Sequence of chain 1.A:
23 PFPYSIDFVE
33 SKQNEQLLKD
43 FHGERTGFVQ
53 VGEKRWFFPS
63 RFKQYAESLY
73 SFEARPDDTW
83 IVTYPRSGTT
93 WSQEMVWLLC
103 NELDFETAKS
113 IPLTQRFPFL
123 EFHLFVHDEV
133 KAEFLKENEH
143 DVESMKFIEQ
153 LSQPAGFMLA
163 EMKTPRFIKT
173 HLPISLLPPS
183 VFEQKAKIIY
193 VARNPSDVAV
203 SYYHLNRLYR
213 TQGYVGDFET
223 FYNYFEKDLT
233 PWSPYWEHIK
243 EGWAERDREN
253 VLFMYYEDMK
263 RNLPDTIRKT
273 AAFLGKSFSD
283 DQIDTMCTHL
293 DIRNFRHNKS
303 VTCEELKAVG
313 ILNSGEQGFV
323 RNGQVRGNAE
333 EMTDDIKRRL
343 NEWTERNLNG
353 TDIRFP

Binding-site contacts:
Ligand atom O3' contacts residue ARG195 of chain 1.A at 3.0 Å (salt-bridge).
Ligand atom O2P contacts residue SER203 of chain 1.A at 2.8 Å (h-bond).
Ligand atom P1 contacts residue ARG323 of chain 1.A at 3.6 Å.
Ligand atom N6 contacts residue TRP93 of chain 1.A at 3.3 Å.
Ligand atom C5 contacts residue ILE294 of chain 1.A at 3.7 Å (hydrophobic).
Ligand atom N7 contacts residue PHE297 of chain 1.A at 3.2 Å.
Ligand atom N6 contacts residue PHE297 of chain 1.A at 3.2 Å.
Ligand atom O2' contacts residue GLY325 of chain 1.A at 3.6 Å.
Ligand atom P2 contacts residue ARG88 of chain 1.A at 3.7 Å.
Ligand atom N3 contacts residue GLY325 of chain 1.A at 3.4 Å.
Ligand atom C2 contacts residue TYR258 of chain 1.A at 3.4 Å (hydrophobic).
Ligand atom O3P contacts residue ARG323 of chain 1.A at 3.5 Å.
Ligand atom O3P contacts residue ASN324 of chain 1.A at 2.8 Å (h-bond).
Ligand atom C1' contacts residue TYR258 of chain 1.A at 3.5 Å (hydrophobic).
Ligand atom O2' contacts residue ASN324 of chain 1.A at 3.7 Å.
Ligand atom O5P contacts residue THR91 of chain 1.A at 3.2 Å (h-bond).
Ligand atom C4 contacts residue TYR258 of chain 1.A at 3.5 Å (hydrophobic).
Ligand atom O2P contacts residue ARG323 of chain 1.A at 2.6 Å (salt-bridge).
Ligand atom O5' contacts residue ARG88 of chain 1.A at 3.5 Å.
Ligand atom O6P contacts residue ARG88 of chain 1.A at 2.7 Å (salt-bridge).
Ligand atom O4P contacts residue THR91 of chain 1.A at 2.7 Å (h-bond).
Ligand atom O1P contacts residue ARG195 of chain 1.A at 2.6 Å (salt-bridge).
Ligand atom O5' contacts residue SER89 of chain 1.A at 3.7 Å.
Ligand atom N3 contacts residue TYR258 of chain 1.A at 2.6 Å (h-bond).
Ligand atom O5' contacts residue GLY90 of chain 1.A at 3.1 Å (h-bond).
Ligand atom O2' contacts residue ARG323 of chain 1.A at 3.1 Å (salt-bridge).
Ligand atom N6 contacts residue LEU292 of chain 1.A at 3.0 Å (h-bond).
Ligand atom C4' contacts residue ARG195 of chain 1.A at 3.7 Å.
Ligand atom O1P contacts residue ARG323 of chain 1.A at 3.6 Å.
Ligand atom C6 contacts residue TRP93 of chain 1.A at 3.5 Å (hydrophobic).
Ligand atom O4P contacts residue ARG88 of chain 1.A at 3.4 Å.
Ligand atom O3P contacts residue GLY325 of chain 1.A at 2.7 Å (h-bond).
Ligand atom O4P contacts residue SER89 of chain 1.A at 3.0 Å (h-bond).
Ligand atom O4P contacts residue GLY90 of chain 1.A at 2.9 Å (h-bond).
Ligand atom C5' contacts residue ARG88 of chain 1.A at 3.5 Å.
Ligand atom O3' contacts residue SER203 of chain 1.A at 3.6 Å (h-bond).
Ligand atom O5P contacts residue THR92 of chain 1.A at 2.5 Å (h-bond).
Ligand atom C2 contacts residue TRP93 of chain 1.A at 3.4 Å (hydrophobic).
Ligand atom N1 contacts residue TRP93 of chain 1.A at 3.2 Å.
Ligand atom P2 contacts residue THR91 of chain 1.A at 3.4 Å.

A small-molecule ligand and the protein it binds are described below.
Small molecule (SMILES): Nc1ncnc2c1ncn2[C@@H]1O[C@H](COP(=O)(O)O)[C@@H](OP(=O)(O)O)[C@H]1O